Sequence of chain 1.B:
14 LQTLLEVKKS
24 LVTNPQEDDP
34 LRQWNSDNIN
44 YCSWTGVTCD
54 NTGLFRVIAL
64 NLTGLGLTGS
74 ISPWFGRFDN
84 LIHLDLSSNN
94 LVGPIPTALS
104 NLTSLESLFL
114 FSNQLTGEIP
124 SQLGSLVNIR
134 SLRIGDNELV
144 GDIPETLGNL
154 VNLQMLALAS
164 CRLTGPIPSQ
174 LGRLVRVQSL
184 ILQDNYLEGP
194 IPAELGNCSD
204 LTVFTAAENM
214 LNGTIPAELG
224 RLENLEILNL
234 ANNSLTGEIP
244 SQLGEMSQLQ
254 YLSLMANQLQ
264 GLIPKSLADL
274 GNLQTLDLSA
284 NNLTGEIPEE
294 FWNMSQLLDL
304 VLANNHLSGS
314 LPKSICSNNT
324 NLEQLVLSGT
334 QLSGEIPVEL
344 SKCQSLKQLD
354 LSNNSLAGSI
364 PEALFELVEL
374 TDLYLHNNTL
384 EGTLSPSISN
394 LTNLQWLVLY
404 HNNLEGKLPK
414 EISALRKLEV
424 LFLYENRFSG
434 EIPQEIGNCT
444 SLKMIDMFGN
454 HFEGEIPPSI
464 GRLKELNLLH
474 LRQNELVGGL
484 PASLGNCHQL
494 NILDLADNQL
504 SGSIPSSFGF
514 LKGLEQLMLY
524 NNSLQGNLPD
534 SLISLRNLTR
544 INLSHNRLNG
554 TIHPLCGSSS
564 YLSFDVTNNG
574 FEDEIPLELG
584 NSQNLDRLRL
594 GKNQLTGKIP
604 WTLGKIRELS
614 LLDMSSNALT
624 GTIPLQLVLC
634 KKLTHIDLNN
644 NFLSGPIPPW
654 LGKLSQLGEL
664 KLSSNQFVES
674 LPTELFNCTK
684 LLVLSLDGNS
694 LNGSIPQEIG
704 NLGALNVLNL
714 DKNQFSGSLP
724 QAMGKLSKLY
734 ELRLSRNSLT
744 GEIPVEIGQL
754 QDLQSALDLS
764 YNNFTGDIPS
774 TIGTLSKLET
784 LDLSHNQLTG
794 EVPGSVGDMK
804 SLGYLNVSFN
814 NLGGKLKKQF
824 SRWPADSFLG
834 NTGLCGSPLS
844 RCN

The protein below binds the small molecule below.
Small molecule (SMILES): CC(=O)N[C@@H]1[C@@H](O)[C@H](O)[C@@H](CO)O[C@H]1O

Binding-site contacts:
Ligand atom C3 contacts residue ASN321 of chain 1.B at 3.9 Å.
Ligand atom C1 contacts residue ASN321 of chain 1.B at 1.5 Å.
Ligand atom C5 contacts residue SER298 of chain 1.B at 3.2 Å.
Ligand atom O6 contacts residue THR323 of chain 1.B at 4.4 Å.
Ligand atom O7 contacts residue ASN321 of chain 1.B at 3.8 Å.
Ligand atom N2 contacts residue ASN321 of chain 1.B at 2.9 Å (h-bond).
Ligand atom C4 contacts residue SER298 of chain 1.B at 3.2 Å.
Ligand atom O5 contacts residue SER298 of chain 1.B at 2.7 Å (h-bond).
Ligand atom C7 contacts residue ASN321 of chain 1.B at 3.6 Å.
Ligand atom O5 contacts residue THR323 of chain 1.B at 4.2 Å.
Ligand atom C2 contacts residue SER298 of chain 1.B at 3.6 Å.
Ligand atom O5 contacts residue ASN321 of chain 1.B at 2.6 Å (h-bond).
Ligand atom C3 contacts residue SER298 of chain 1.B at 4.0 Å.
Ligand atom C1 contacts residue SER298 of chain 1.B at 3.5 Å.
Ligand atom C6 contacts residue SER298 of chain 1.B at 3.4 Å.
Ligand atom C4 contacts residue ASN321 of chain 1.B at 4.4 Å.
Ligand atom O4 contacts residue SER298 of chain 1.B at 4.2 Å.
Ligand atom C2 contacts residue ASN321 of chain 1.B at 2.6 Å.
Ligand atom C5 contacts residue ASN321 of chain 1.B at 3.9 Å.